Sequence of chain 1.C:
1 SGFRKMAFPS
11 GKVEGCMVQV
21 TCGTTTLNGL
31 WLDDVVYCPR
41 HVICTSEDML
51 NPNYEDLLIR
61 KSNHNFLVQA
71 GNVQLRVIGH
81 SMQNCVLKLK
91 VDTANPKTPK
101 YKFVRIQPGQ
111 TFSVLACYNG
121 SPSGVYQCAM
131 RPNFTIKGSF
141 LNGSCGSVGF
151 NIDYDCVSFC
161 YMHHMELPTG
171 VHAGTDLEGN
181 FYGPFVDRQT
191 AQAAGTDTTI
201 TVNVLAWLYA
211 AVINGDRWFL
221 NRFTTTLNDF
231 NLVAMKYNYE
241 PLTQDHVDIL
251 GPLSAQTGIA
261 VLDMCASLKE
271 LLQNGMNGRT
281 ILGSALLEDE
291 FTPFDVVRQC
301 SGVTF

Binding-site contacts:
Ligand atom O33 contacts residue GLU166 of chain 1.C at 3.6 Å.
Ligand atom N31 contacts residue GLU166 of chain 1.C at 2.7 Å (salt-bridge).
Ligand atom C34 contacts residue HIS41 of chain 1.C at 3.4 Å.
Ligand atom C20 contacts residue ALA191 of chain 1.C at 3.5 Å (hydrophobic).
Ligand atom O33 contacts residue PHE140 of chain 1.C at 3.4 Å.
Ligand atom O17 contacts residue THR190 of chain 1.C at 3.7 Å.
Ligand atom C09 contacts residue ARG188 of chain 1.C at 3.5 Å.
Ligand atom C06 contacts residue HIS164 of chain 1.C at 3.4 Å.
Ligand atom C18 contacts residue GLN189 of chain 1.C at 3.0 Å.
Ligand atom N04 contacts residue CYS145 of chain 1.C at 3.4 Å (h-bond).
Ligand atom C32 contacts residue GLU166 of chain 1.C at 3.4 Å.
Ligand atom C07 contacts residue GLN189 of chain 1.C at 3.6 Å.
Ligand atom O33 contacts residue HIS172 of chain 1.C at 3.7 Å.
Ligand atom N04 contacts residue HIS164 of chain 1.C at 3.0 Å (h-bond).
Ligand atom O25 contacts residue GLN189 of chain 1.C at 3.7 Å.
Ligand atom C05 contacts residue HIS164 of chain 1.C at 3.7 Å.
Ligand atom C03 contacts residue CYS145 of chain 1.C at 3.5 Å (hydrophobic).
Ligand atom C10 contacts residue HIS164 of chain 1.C at 3.6 Å.
Ligand atom O24 contacts residue GLU166 of chain 1.C at 3.0 Å (salt-bridge).
Ligand atom C02 contacts residue CYS145 of chain 1.C at 2.6 Å (hydrophobic).
Ligand atom C30 contacts residue GLU166 of chain 1.C at 3.4 Å.
Ligand atom C06 contacts residue GLN189 of chain 1.C at 3.6 Å.
Ligand atom N31 contacts residue PHE140 of chain 1.C at 2.9 Å (h-bond).
Ligand atom C14 contacts residue GLN189 of chain 1.C at 3.1 Å.
Ligand atom O33 contacts residue HIS163 of chain 1.C at 2.8 Å (h-bond).
Ligand atom O17 contacts residue GLN189 of chain 1.C at 3.0 Å (h-bond).
Ligand atom C09 contacts residue GLN189 of chain 1.C at 3.7 Å.
Ligand atom N23 contacts residue GLU166 of chain 1.C at 2.7 Å (salt-bridge).
Ligand atom O01 contacts residue CYS145 of chain 1.C at 3.1 Å (h-bond).
Ligand atom O01 contacts residue GLY143 of chain 1.C at 3.2 Å (h-bond).
Ligand atom C21 contacts residue GLU166 of chain 1.C at 3.7 Å.
Ligand atom O24 contacts residue MET165 of chain 1.C at 3.5 Å.
Ligand atom N11 contacts residue GLN189 of chain 1.C at 2.6 Å (h-bond).
Ligand atom C18 contacts residue THR190 of chain 1.C at 3.3 Å.
Ligand atom C19 contacts residue ALA191 of chain 1.C at 3.5 Å (hydrophobic).
Ligand atom C22 contacts residue GLU166 of chain 1.C at 3.5 Å.
Ligand atom C12 contacts residue GLN189 of chain 1.C at 3.6 Å.
Ligand atom O01 contacts residue SER144 of chain 1.C at 3.4 Å (h-bond).
Ligand atom C34 contacts residue CYS145 of chain 1.C at 1.9 Å (hydrophobic).
Ligand atom C13 contacts residue GLN189 of chain 1.C at 3.7 Å.

Sequence of chain 1.B:
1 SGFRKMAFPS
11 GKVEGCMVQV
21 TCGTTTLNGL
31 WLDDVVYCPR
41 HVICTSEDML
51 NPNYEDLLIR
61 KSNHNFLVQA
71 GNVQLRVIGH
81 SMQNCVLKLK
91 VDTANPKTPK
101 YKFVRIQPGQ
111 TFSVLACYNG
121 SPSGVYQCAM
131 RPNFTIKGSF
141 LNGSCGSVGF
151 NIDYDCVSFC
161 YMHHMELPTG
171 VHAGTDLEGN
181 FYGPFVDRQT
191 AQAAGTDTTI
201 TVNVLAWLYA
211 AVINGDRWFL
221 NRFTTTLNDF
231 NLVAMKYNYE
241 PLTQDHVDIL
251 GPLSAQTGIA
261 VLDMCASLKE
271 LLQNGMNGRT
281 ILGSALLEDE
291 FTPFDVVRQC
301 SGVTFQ

A small-molecule ligand and the protein it binds are described below.
Small molecule (SMILES): COc1cccc2[nH]c(C(=O)N[C@@H](CC(C)C)C(=O)N[C@@H](C[C@@H]3CCCNC3=O)C(C)=O)cc12